Binding-site contacts:
Ligand atom O5 contacts residue THR89 of chain 47.A at 4.5 Å.
Ligand atom N2 contacts residue ASN118 of chain 47.A at 2.9 Å (h-bond).
Ligand atom C5 contacts residue THR120 of chain 47.A at 4.2 Å.
Ligand atom O6 contacts residue THR89 of chain 47.A at 3.9 Å.
Ligand atom O6 contacts residue PHE119 of chain 47.A at 2.8 Å (h-bond).
Ligand atom C8 contacts residue ASN118 of chain 47.A at 3.7 Å.
Ligand atom C8 contacts residue SER66 of chain 47.A at 3.6 Å.
Ligand atom O6 contacts residue ASN118 of chain 47.A at 4.2 Å.
Ligand atom C1 contacts residue ASN118 of chain 47.A at 1.4 Å.
Ligand atom C4 contacts residue ASN118 of chain 47.A at 4.2 Å.
Ligand atom C7 contacts residue ASN118 of chain 47.A at 3.8 Å.
Ligand atom C1 contacts residue THR89 of chain 47.A at 4.2 Å.
Ligand atom N2 contacts residue TYR90 of chain 47.A at 4.4 Å.
Ligand atom C3 contacts residue ASN118 of chain 47.A at 3.8 Å.
Ligand atom C5 contacts residue ASN118 of chain 47.A at 3.6 Å.
Ligand atom O5 contacts residue PHE119 of chain 47.A at 3.9 Å.
Ligand atom C8 contacts residue ASP67 of chain 47.A at 3.7 Å.
Ligand atom C1 contacts residue SER66 of chain 47.A at 4.5 Å.
Ligand atom C2 contacts residue ASN118 of chain 47.A at 2.5 Å.
Ligand atom C6 contacts residue PHE119 of chain 47.A at 4.0 Å (hydrophobic).
Ligand atom C6 contacts residue THR120 of chain 47.A at 3.8 Å.
Ligand atom O5 contacts residue ASN118 of chain 47.A at 2.4 Å (h-bond).
Ligand atom O6 contacts residue THR120 of chain 47.A at 3.6 Å (h-bond).
Ligand atom O5 contacts residue THR120 of chain 47.A at 3.4 Å (h-bond).

Sequence of chain 47.A:
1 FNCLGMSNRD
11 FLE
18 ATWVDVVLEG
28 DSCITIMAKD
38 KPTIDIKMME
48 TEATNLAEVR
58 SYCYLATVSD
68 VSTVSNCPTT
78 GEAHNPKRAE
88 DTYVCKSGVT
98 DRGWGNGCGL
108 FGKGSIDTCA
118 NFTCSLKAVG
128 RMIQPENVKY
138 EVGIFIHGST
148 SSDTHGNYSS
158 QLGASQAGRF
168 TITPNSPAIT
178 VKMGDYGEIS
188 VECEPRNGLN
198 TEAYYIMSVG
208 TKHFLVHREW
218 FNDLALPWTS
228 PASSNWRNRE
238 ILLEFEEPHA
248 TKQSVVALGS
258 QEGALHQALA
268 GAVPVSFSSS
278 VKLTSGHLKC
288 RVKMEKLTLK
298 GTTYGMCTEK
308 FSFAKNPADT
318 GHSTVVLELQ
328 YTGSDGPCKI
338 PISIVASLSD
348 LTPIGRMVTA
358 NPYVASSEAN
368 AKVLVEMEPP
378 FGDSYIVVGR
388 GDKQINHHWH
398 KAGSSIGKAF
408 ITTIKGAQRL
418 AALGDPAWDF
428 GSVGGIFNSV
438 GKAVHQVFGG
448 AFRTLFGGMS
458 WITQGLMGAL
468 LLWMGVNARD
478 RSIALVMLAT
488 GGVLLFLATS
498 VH

A small-molecule ligand and the protein it binds are described below.
Small molecule (SMILES): CC(=O)N[C@@H]1[C@@H](O)[C@H](O)[C@@H](CO)O[C@H]1O